This small molecule binds to this protein.
Small molecule (SMILES): CCC(CC)O[C@@H]1CC(C(=O)O)=C[C@H](n2cc(CCCO)nn2)[C@H]1NC(C)=O

Binding-site contacts:
Ligand atom CAM contacts residue ARG36 of chain 3.A at 3.6 Å.
Ligand atom CAJ contacts residue LYS68 of chain 3.A at 3.1 Å.
Ligand atom OAE contacts residue ARG288 of chain 3.A at 3.1 Å (salt-bridge).
Ligand atom CAL contacts residue GLU195 of chain 3.A at 3.0 Å.
Ligand atom NBB contacts residue GLU37 of chain 3.A at 3.3 Å (salt-bridge).
Ligand atom OAF contacts residue THR358 of chain 3.A at 3.5 Å.
Ligand atom CAH contacts residue GLU37 of chain 3.A at 3.4 Å.
Ligand atom CAN contacts residue LYS68 of chain 3.A at 3.4 Å.
Ligand atom CAO contacts residue TYR322 of chain 3.A at 3.6 Å (hydrophobic).
Ligand atom CAJ contacts residue THR66 of chain 3.A at 3.1 Å.
Ligand atom CAB contacts residue GLU195 of chain 3.A at 3.1 Å.
Ligand atom CAN contacts residue ARG74 of chain 3.A at 3.2 Å.
Ligand atom CAI contacts residue ASP69 of chain 3.A at 2.9 Å.
Ligand atom CAN contacts residue ASP69 of chain 3.A at 3.4 Å.
Ligand atom OAD contacts residue ASP69 of chain 3.A at 3.4 Å.
Ligand atom CAJ contacts residue ARG36 of chain 3.A at 3.5 Å.
Ligand atom NAQ contacts residue TRP97 of chain 3.A at 3.3 Å (h-bond).
Ligand atom OAE contacts residue ARG211 of chain 3.A at 3.7 Å.
Ligand atom CAH contacts residue TYR322 of chain 3.A at 3.1 Å (hydrophobic).
Ligand atom NAP contacts residue ASP69 of chain 3.A at 3.0 Å (salt-bridge).
Ligand atom OAD contacts residue ARG70 of chain 3.A at 2.9 Å (salt-bridge).
Ligand atom CAY contacts residue GLU37 of chain 3.A at 3.7 Å.
Ligand atom CAW contacts residue ASP69 of chain 3.A at 3.1 Å.
Ligand atom CAM contacts residue ASP69 of chain 3.A at 3.3 Å.
Ligand atom CAI contacts residue GLU37 of chain 3.A at 2.9 Å.
Ligand atom OAE contacts residue TYR322 of chain 3.A at 3.5 Å (h-bond).
Ligand atom CAM contacts residue LYS68 of chain 3.A at 3.6 Å.
Ligand atom CAV contacts residue TYR322 of chain 3.A at 3.1 Å (hydrophobic).
Ligand atom OAF contacts residue THR66 of chain 3.A at 2.8 Å (h-bond).
Ligand atom CAW contacts residue ARG74 of chain 3.A at 3.5 Å.
Ligand atom CAU contacts residue TYR322 of chain 3.A at 3.2 Å (hydrophobic).
Ligand atom CAW contacts residue GLU37 of chain 3.A at 3.3 Å.
Ligand atom NAP contacts residue TRP97 of chain 3.A at 3.4 Å (h-bond).
Ligand atom OAF contacts residue ARG36 of chain 3.A at 3.2 Å.
Ligand atom OAF contacts residue VAL67 of chain 3.A at 3.6 Å.
Ligand atom NBB contacts residue ASP69 of chain 3.A at 3.7 Å.
Ligand atom CAB contacts residue ARG143 of chain 3.A at 3.4 Å.
Ligand atom NAP contacts residue ARG74 of chain 3.A at 3.1 Å (salt-bridge).
Ligand atom OAG contacts residue ARG288 of chain 3.A at 3.3 Å (salt-bridge).
Ligand atom OAG contacts residue ARG36 of chain 3.A at 2.9 Å (salt-bridge).

Sequence of chain 3.A:
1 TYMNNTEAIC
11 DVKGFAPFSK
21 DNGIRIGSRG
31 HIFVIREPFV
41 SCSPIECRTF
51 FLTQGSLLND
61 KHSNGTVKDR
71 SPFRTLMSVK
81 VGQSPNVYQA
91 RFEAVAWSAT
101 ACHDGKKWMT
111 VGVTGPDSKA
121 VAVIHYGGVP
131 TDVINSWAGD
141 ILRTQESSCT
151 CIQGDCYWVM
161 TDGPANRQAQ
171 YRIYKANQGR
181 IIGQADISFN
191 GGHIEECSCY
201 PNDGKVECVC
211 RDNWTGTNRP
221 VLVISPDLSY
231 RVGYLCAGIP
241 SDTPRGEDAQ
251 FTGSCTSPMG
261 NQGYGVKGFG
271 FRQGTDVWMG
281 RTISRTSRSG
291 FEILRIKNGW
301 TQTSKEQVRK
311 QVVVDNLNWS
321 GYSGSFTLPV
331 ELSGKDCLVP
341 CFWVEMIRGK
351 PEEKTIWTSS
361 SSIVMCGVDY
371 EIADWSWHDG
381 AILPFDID